Sequence of chain 2.A:
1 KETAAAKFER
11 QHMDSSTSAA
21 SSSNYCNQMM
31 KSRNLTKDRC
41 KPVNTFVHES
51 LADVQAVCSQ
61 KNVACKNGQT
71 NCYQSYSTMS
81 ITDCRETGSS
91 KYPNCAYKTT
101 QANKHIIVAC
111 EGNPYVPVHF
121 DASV

Binding-site contacts:
Ligand atom C3 contacts residue TYR73 of chain 2.A at 4.2 Å (hydrophobic).
Ligand atom O2 contacts residue TYR73 of chain 2.A at 4.1 Å.
Ligand atom O3 contacts residue THR70 of chain 2.A at 3.8 Å.
Ligand atom C4 contacts residue TYR73 of chain 2.A at 4.4 Å (hydrophobic).
Ligand atom O2 contacts residue TYR115 of chain 2.A at 3.9 Å.
Ligand atom O1 contacts residue TYR73 of chain 2.A at 3.2 Å (h-bond).
Ligand atom C4 contacts residue THR70 of chain 2.A at 3.8 Å.
Ligand atom C4 contacts residue ASN62 of chain 2.A at 3.2 Å.
Ligand atom O1 contacts residue THR70 of chain 2.A at 4.2 Å.
Ligand atom C6 contacts residue THR70 of chain 2.A at 3.6 Å.
Ligand atom O1 contacts residue ASN62 of chain 2.A at 4.0 Å.
Ligand atom C1 contacts residue ASN62 of chain 2.A at 4.4 Å.
Ligand atom C5 contacts residue TYR115 of chain 2.A at 4.0 Å (hydrophobic).

The protein below binds the small molecule below.
Small molecule (SMILES): O[C@@H]1CO[C@@H]2OCC[C@@H]21